This small molecule binds to this protein.
Small molecule (SMILES): CC(=O)N[C@H]1[C@H](O[C@H]2[C@H](O)[C@@H](NC(C)=O)CO[C@@H]2CO)O[C@H](CO)[C@@H](O)[C@@H]1O

Sequence of chain 50.F:
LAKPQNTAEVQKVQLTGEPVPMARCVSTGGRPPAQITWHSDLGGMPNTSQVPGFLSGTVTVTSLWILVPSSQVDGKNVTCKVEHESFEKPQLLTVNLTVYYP

Binding-site contacts:
Ligand atom N2 contacts residue ASN77 of chain 50.F at 2.8 Å (h-bond).
Ligand atom N2 contacts residue NAG1 of chain 50.L at 4.2 Å.
Ligand atom C4 contacts residue ASN77 of chain 50.F at 4.2 Å.
Ligand atom O5 contacts residue NAG1 of chain 50.L at 4.2 Å.
Ligand atom C8 contacts residue NAG1 of chain 50.L at 4.3 Å.
Ligand atom C2 contacts residue ASN77 of chain 50.F at 2.3 Å.
Ligand atom C7 contacts residue NAG1 of chain 50.L at 4.3 Å.
Ligand atom C1 contacts residue ASN77 of chain 50.F at 1.5 Å.
Ligand atom O7 contacts residue ASN77 of chain 50.F at 2.3 Å (h-bond).
Ligand atom O5 contacts residue THR94 of chain 50.F at 3.8 Å.
Ligand atom C6 contacts residue THR94 of chain 50.F at 4.0 Å.
Ligand atom O5 contacts residue ASN77 of chain 50.F at 2.4 Å (h-bond).
Ligand atom C7 contacts residue ASN77 of chain 50.F at 2.7 Å.
Ligand atom C3 contacts residue ASN77 of chain 50.F at 3.7 Å.
Ligand atom C8 contacts residue ASN77 of chain 50.F at 4.1 Å.
Ligand atom C2 contacts residue NAG1 of chain 50.L at 4.3 Å.
Ligand atom O6 contacts residue THR94 of chain 50.F at 4.0 Å.
Ligand atom C1 contacts residue NAG1 of chain 50.L at 3.4 Å.
Ligand atom C5 contacts residue ASN77 of chain 50.F at 3.7 Å.
Ligand atom C5 contacts residue NAG1 of chain 50.L at 4.5 Å.